Sequence of chain 2.A:
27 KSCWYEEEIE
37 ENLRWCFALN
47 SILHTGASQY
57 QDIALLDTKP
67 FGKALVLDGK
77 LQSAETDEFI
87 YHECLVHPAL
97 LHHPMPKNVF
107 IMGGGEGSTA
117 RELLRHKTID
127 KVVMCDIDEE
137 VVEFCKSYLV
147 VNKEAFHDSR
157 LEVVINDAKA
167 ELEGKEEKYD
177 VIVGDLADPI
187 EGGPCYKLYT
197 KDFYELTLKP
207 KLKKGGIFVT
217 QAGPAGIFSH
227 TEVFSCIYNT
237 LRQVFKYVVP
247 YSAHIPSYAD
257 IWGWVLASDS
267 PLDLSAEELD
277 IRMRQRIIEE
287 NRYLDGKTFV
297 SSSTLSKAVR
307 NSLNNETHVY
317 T

A small-molecule ligand and the protein it binds are described below.
Small molecule (SMILES): NCCCCNCCCNCCCN

Binding-site contacts:
Ligand atom N14 contacts residue GLU33 of chain 2.A at 3.9 Å.
Ligand atom C11 contacts residue LEU77 of chain 2.A at 3.7 Å (hydrophobic).
Ligand atom C7 contacts residue TYR87 of chain 2.A at 3.8 Å (hydrophobic).
Ligand atom C6 contacts residue ASP181 of chain 2.A at 4.2 Å.
Ligand atom C8 contacts residue TYR254 of chain 2.A at 3.7 Å (hydrophobic).
Ligand atom C2 contacts residue ASP181 of chain 2.A at 3.2 Å.
Ligand atom C8 contacts residue TYR87 of chain 2.A at 4.1 Å (hydrophobic).
Ligand atom N1 contacts residue ASP132 of chain 2.A at 3.7 Å.
Ligand atom C13 contacts residue ILE35 of chain 2.A at 4.3 Å (hydrophobic).
Ligand atom C3 contacts residue GLN78 of chain 2.A at 4.2 Å.
Ligand atom C12 contacts residue TYR254 of chain 2.A at 3.5 Å (hydrophobic).
Ligand atom N5 contacts residue ASP181 of chain 2.A at 3.7 Å.
Ligand atom N1 contacts residue LEU182 of chain 2.A at 4.3 Å.
Ligand atom N1 contacts residue GLY110 of chain 2.A at 3.3 Å (h-bond).
Ligand atom C12 contacts residue LEU77 of chain 2.A at 4.2 Å (hydrophobic).
Ligand atom C6 contacts residue TYR87 of chain 2.A at 3.5 Å (hydrophobic).
Ligand atom C13 contacts residue TYR254 of chain 2.A at 4.0 Å (hydrophobic).
Ligand atom C7 contacts residue TRP258 of chain 2.A at 4.1 Å (hydrophobic).
Ligand atom C3 contacts residue ASP181 of chain 2.A at 3.2 Å.
Ligand atom N5 contacts residue LEU182 of chain 2.A at 3.5 Å (h-bond).
Ligand atom N9 contacts residue TRP258 of chain 2.A at 3.4 Å.
Ligand atom N5 contacts residue TYR87 of chain 2.A at 3.8 Å.
Ligand atom C4 contacts residue GLN78 of chain 2.A at 4.1 Å.
Ligand atom C4 contacts residue ASP181 of chain 2.A at 3.6 Å.
Ligand atom C3 contacts residue ALA183 of chain 2.A at 3.9 Å (hydrophobic).
Ligand atom C10 contacts residue LEU77 of chain 2.A at 4.0 Å (hydrophobic).
Ligand atom C11 contacts residue TRP258 of chain 2.A at 3.6 Å (hydrophobic).
Ligand atom C7 contacts residue GLN217 of chain 2.A at 3.9 Å.
Ligand atom N1 contacts residue GLY109 of chain 2.A at 4.2 Å.
Ligand atom C2 contacts residue GLY110 of chain 2.A at 3.2 Å.
Ligand atom N1 contacts residue ASP181 of chain 2.A at 3.3 Å (salt-bridge).
Ligand atom C10 contacts residue GLN78 of chain 2.A at 4.4 Å.
Ligand atom C12 contacts residue TRP258 of chain 2.A at 3.9 Å (hydrophobic).
Ligand atom C3 contacts residue LEU182 of chain 2.A at 3.7 Å (hydrophobic).
Ligand atom C8 contacts residue TRP258 of chain 2.A at 3.5 Å (hydrophobic).
Ligand atom C10 contacts residue TRP258 of chain 2.A at 3.6 Å (hydrophobic).
Ligand atom N9 contacts residue TYR254 of chain 2.A at 4.2 Å.
Ligand atom C10 contacts residue TYR254 of chain 2.A at 3.5 Å (hydrophobic).
Ligand atom C4 contacts residue LEU182 of chain 2.A at 4.3 Å (hydrophobic).
Ligand atom N14 contacts residue LEU77 of chain 2.A at 3.5 Å (h-bond).